The small molecule below binds the protein below.
Small molecule (SMILES): C=C(C)[C@@H]1CCC(C)=C[C@H]1c1c(O)cc(CCCCC)cc1O

Sequence of chain 1.A:
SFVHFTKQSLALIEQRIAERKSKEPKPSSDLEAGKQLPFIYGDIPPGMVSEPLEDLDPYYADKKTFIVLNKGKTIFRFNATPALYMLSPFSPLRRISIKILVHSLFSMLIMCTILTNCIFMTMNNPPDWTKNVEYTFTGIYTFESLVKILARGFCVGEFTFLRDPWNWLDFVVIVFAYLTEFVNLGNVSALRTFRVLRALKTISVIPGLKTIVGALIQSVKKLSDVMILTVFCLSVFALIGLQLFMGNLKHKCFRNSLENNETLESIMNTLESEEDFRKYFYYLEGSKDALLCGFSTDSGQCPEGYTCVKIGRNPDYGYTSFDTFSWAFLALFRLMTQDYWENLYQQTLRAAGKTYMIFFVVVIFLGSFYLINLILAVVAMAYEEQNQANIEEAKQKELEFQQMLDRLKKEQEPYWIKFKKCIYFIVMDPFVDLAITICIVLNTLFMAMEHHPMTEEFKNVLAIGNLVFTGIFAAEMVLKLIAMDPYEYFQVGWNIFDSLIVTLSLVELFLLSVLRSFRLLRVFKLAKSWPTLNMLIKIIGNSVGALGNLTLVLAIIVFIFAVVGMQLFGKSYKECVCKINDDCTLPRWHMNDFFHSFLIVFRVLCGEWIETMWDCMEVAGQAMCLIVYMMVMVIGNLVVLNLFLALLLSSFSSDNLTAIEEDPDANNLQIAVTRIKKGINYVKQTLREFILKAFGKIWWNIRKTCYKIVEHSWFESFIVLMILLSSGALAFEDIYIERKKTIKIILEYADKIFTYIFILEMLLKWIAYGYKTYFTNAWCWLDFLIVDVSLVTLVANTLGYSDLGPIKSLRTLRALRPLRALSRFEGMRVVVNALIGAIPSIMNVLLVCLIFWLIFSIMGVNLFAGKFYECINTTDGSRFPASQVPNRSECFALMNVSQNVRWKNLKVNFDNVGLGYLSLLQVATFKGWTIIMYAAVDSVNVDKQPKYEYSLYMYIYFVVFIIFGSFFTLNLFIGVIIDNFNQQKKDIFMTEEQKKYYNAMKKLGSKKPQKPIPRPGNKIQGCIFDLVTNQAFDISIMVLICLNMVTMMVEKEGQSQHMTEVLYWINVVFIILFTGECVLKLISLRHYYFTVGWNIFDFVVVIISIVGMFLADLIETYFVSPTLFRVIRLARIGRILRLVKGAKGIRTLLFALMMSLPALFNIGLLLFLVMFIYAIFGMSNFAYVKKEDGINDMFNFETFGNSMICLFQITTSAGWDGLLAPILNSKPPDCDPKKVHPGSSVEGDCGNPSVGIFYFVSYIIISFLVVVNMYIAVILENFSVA

Binding-site contacts:
Ligand atom C16 contacts residue ILE1756 of chain 1.A at 3.6 Å (hydrophobic).
Ligand atom C12 contacts residue ALA1317 of chain 1.A at 3.9 Å (hydrophobic).
Ligand atom C18 contacts residue ALA1317 of chain 1.A at 4.3 Å (hydrophobic).
Ligand atom C15 contacts residue ALA1317 of chain 1.A at 3.8 Å (hydrophobic).
Ligand atom C11 contacts residue ILE1756 of chain 1.A at 3.9 Å (hydrophobic).
Ligand atom C15 contacts residue ILE1756 of chain 1.A at 4.4 Å (hydrophobic).
Ligand atom C21 contacts residue LEU1749 of chain 1.A at 3.7 Å (hydrophobic).
Ligand atom C18 contacts residue ILE1456 of chain 1.A at 4.1 Å (hydrophobic).
Ligand atom O02 contacts residue SER1320 of chain 1.A at 4.2 Å.
Ligand atom C22 contacts residue ALA1317 of chain 1.A at 4.0 Å (hydrophobic).
Ligand atom O02 contacts residue ALA1317 of chain 1.A at 4.4 Å.
Ligand atom C22 contacts residue LEU1749 of chain 1.A at 4.3 Å (hydrophobic).
Ligand atom C20 contacts residue ILE1321 of chain 1.A at 3.5 Å (hydrophobic).
Ligand atom C17 contacts residue ILE1321 of chain 1.A at 4.3 Å (hydrophobic).
Ligand atom C15 contacts residue ILE1456 of chain 1.A at 4.3 Å (hydrophobic).
Ligand atom C22 contacts residue ASN1753 of chain 1.A at 3.9 Å.
Ligand atom C16 contacts residue ASN1753 of chain 1.A at 3.8 Å.
Ligand atom C12 contacts residue ILE1456 of chain 1.A at 4.3 Å (hydrophobic).
Ligand atom C09 contacts residue PHE1460 of chain 1.A at 4.4 Å (hydrophobic).
Ligand atom C17 contacts residue ILE1456 of chain 1.A at 4.2 Å (hydrophobic).
Ligand atom C14 contacts residue GLY1316 of chain 1.A at 4.0 Å.
Ligand atom C13 contacts residue ILE1756 of chain 1.A at 3.9 Å (hydrophobic).
Ligand atom C20 contacts residue ALA1317 of chain 1.A at 3.7 Å (hydrophobic).
Ligand atom C14 contacts residue ALA1313 of chain 1.A at 3.9 Å (hydrophobic).
Ligand atom C23 contacts residue LEU1749 of chain 1.A at 3.6 Å (hydrophobic).
Ligand atom C19 contacts residue GLN1463 of chain 1.A at 3.7 Å.
Ligand atom O01 contacts residue ILE1756 of chain 1.A at 3.8 Å.
Ligand atom O02 contacts residue ASN1459 of chain 1.A at 3.1 Å (h-bond).
Ligand atom C13 contacts residue LEU1760 of chain 1.A at 3.5 Å (hydrophobic).
Ligand atom C13 contacts residue PHE1460 of chain 1.A at 3.9 Å (hydrophobic).
Ligand atom C21 contacts residue ILE1321 of chain 1.A at 3.4 Å (hydrophobic).
Ligand atom C21 contacts residue ALA1317 of chain 1.A at 4.3 Å (hydrophobic).
Ligand atom C14 contacts residue ALA1317 of chain 1.A at 3.8 Å (hydrophobic).
Ligand atom C22 contacts residue LEU1314 of chain 1.A at 4.2 Å (hydrophobic).
Ligand atom C05 contacts residue GLN1463 of chain 1.A at 4.0 Å.
Ligand atom C23 contacts residue ASN1753 of chain 1.A at 4.2 Å.
Ligand atom C19 contacts residue ASN1459 of chain 1.A at 4.1 Å.
Ligand atom C17 contacts residue ALA1317 of chain 1.A at 3.6 Å (hydrophobic).
Ligand atom C23 contacts residue LEU1314 of chain 1.A at 3.6 Å (hydrophobic).
Ligand atom C18 contacts residue ASN1753 of chain 1.A at 4.3 Å.